Sequence of chain 2.A:
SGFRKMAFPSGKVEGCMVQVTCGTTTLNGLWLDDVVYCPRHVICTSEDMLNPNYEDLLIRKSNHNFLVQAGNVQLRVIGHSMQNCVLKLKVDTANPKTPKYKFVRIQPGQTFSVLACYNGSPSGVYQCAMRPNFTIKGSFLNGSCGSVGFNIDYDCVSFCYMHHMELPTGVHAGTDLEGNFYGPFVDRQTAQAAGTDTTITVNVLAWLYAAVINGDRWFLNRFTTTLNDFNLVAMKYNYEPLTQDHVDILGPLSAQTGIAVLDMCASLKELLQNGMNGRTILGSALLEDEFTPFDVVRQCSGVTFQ

Binding-site contacts:
Ligand atom C18 contacts residue S8T1 of chain 2.C at 1.0 Å.
Ligand atom C02 contacts residue S8T1 of chain 2.C at 1.2 Å.
Ligand atom C06 contacts residue CYS145 of chain 2.A at 2.8 Å (hydrophobic).
Ligand atom C04 contacts residue HIS41 of chain 2.A at 2.9 Å.
Ligand atom C15 contacts residue S8T1 of chain 2.C at 0.7 Å.
Ligand atom F16 contacts residue PHE140 of chain 2.A at 2.9 Å.
Ligand atom S01 contacts residue S8T1 of chain 2.C at 1.3 Å.
Ligand atom C08 contacts residue S8T1 of chain 2.C at 1.2 Å.
Ligand atom C08 contacts residue CYS145 of chain 2.A at 3.0 Å (hydrophobic).
Ligand atom C15 contacts residue HIS41 of chain 2.A at 3.2 Å.
Ligand atom C11 contacts residue S8T1 of chain 2.C at 0.8 Å.
Ligand atom S01 contacts residue ASN142 of chain 2.A at 3.1 Å (h-bond).
Ligand atom C04 contacts residue CYS145 of chain 2.A at 2.3 Å (hydrophobic).
Ligand atom C18 contacts residue CYS44 of chain 2.A at 3.3 Å (hydrophobic).
Ligand atom C19 contacts residue S8T1 of chain 2.C at 0.8 Å.
Ligand atom C05 contacts residue S8T1 of chain 2.C at 0.9 Å.
Ligand atom C02 contacts residue ASN142 of chain 2.A at 3.2 Å.
Ligand atom C09 contacts residue S8T1 of chain 2.C at 1.3 Å.
Ligand atom C03 contacts residue S8T1 of chain 2.C at 1.4 Å.
Ligand atom C13 contacts residue S8T1 of chain 2.C at 1.6 Å.
Ligand atom C05 contacts residue CYS145 of chain 2.A at 1.8 Å (hydrophobic).
Ligand atom C19 contacts residue THR45 of chain 2.A at 3.2 Å.
Ligand atom C12 contacts residue S8T1 of chain 2.C at 1.7 Å.
Ligand atom C07 contacts residue S8T1 of chain 2.C at 1.2 Å.
Ligand atom C04 contacts residue S8T1 of chain 2.C at 0.7 Å.
Ligand atom C08 contacts residue HIS163 of chain 2.A at 3.0 Å.
Ligand atom C12 contacts residue ASN142 of chain 2.A at 2.9 Å.
Ligand atom F16 contacts residue S8T1 of chain 2.C at 0.8 Å.
Ligand atom C18 contacts residue HIS41 of chain 2.A at 2.9 Å.
Ligand atom C14 contacts residue S8T1 of chain 2.C at 1.0 Å.
Ligand atom C10 contacts residue S8T1 of chain 2.C at 0.5 Å.
Ligand atom C09 contacts residue HIS163 of chain 2.A at 2.8 Å.
Ligand atom F16 contacts residue GLU166 of chain 2.A at 3.1 Å.
Ligand atom C06 contacts residue S8T1 of chain 2.C at 0.5 Å.
Ligand atom C17 contacts residue S8T1 of chain 2.C at 0.6 Å.
Ligand atom C19 contacts residue MET49 of chain 2.A at 3.5 Å (hydrophobic).
Ligand atom C03 contacts residue HIS41 of chain 2.A at 3.5 Å.
Ligand atom C09 contacts residue SER144 of chain 2.A at 3.5 Å.
Ligand atom C19 contacts residue SER46 of chain 2.A at 3.3 Å.
Ligand atom C08 contacts residue SER144 of chain 2.A at 3.4 Å.

Sequence of chain 1.A:
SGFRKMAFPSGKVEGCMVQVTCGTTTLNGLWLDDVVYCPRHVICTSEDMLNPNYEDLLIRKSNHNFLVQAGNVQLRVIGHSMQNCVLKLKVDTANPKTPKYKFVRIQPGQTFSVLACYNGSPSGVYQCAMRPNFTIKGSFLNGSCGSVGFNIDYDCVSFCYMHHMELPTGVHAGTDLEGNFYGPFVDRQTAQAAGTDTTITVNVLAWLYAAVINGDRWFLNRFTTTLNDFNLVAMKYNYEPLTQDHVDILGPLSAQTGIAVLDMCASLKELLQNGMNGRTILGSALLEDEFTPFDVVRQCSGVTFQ

This protein binds this small molecule.
Small molecule (SMILES): CC(C)c1ccc2c(c1)CCc1ccc(F)cc1S2